Sequence of chain 1.E:
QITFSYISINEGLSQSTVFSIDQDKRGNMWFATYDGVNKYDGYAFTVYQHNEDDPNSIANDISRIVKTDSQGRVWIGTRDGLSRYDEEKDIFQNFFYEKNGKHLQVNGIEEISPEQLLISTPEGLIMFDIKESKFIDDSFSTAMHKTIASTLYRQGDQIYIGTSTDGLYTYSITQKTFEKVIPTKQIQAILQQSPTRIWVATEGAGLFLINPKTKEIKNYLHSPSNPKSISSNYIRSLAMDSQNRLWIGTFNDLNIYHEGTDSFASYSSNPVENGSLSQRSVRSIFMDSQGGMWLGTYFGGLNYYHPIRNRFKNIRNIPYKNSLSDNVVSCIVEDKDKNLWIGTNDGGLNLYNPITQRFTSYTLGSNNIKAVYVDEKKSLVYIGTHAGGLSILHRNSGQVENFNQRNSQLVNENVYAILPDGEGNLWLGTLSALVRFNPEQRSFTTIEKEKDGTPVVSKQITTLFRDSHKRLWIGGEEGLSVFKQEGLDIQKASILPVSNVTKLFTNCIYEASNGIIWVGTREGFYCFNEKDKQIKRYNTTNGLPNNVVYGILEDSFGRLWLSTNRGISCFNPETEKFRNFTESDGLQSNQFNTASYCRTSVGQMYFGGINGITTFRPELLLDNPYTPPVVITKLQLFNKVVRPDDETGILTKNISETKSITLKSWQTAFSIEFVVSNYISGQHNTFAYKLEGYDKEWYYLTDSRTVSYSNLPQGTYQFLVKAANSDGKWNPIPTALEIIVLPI

Binding-site contacts:
Ligand atom C4 contacts residue SER272 of chain 1.E at 3.7 Å.
Ligand atom O3 contacts residue TYR665 of chain 1.E at 2.8 Å (h-bond).
Ligand atom C2 contacts residue SER272 of chain 1.E at 4.2 Å.
Ligand atom C2 contacts residue SER319 of chain 1.E at 4.0 Å.
Ligand atom C2 contacts residue MET317 of chain 1.E at 3.8 Å (hydrophobic).
Ligand atom C4 contacts residue TYR665 of chain 1.E at 4.3 Å (hydrophobic).
Ligand atom C3 contacts residue SER272 of chain 1.E at 4.2 Å.
Ligand atom O3 contacts residue GLY321 of chain 1.E at 4.0 Å.
Ligand atom C3 contacts residue SER319 of chain 1.E at 3.9 Å.
Ligand atom O1 contacts residue MET317 of chain 1.E at 3.5 Å.
Ligand atom O5 contacts residue SER272 of chain 1.E at 3.4 Å.
Ligand atom O3 contacts residue GLN320 of chain 1.E at 3.7 Å.
Ligand atom C1 contacts residue SER319 of chain 1.E at 3.7 Å.
Ligand atom O5 contacts residue TYR665 of chain 1.E at 4.0 Å.
Ligand atom C3 contacts residue TYR665 of chain 1.E at 4.0 Å (hydrophobic).
Ligand atom O3 contacts residue SER319 of chain 1.E at 2.9 Å (h-bond).
Ligand atom C1 contacts residue MET317 of chain 1.E at 4.1 Å (hydrophobic).
Ligand atom O2 contacts residue SER319 of chain 1.E at 3.7 Å.
Ligand atom O4 contacts residue SER272 of chain 1.E at 4.2 Å.
Ligand atom O1 contacts residue SER319 of chain 1.E at 4.0 Å.

The small molecule below binds the protein below.
Small molecule (SMILES): O=C([O-])CC(=O)C(=O)O